The protein below binds the small molecule below.
Small molecule (SMILES): CC(=O)N[C@@H]1[C@@H](O)[C@H](O)[C@@H](CO)O[C@H]1O

Binding-site contacts:
Ligand atom N2 contacts residue ASN7 of chain 2.B at 3.0 Å (h-bond).
Ligand atom C4 contacts residue ASN7 of chain 2.B at 4.3 Å.
Ligand atom O5 contacts residue ASN7 of chain 2.B at 2.4 Å (h-bond).
Ligand atom C3 contacts residue ASN7 of chain 2.B at 3.9 Å.
Ligand atom O7 contacts residue ASN7 of chain 2.B at 3.0 Å (h-bond).
Ligand atom C7 contacts residue ASN7 of chain 2.B at 3.3 Å.
Ligand atom C5 contacts residue ASN7 of chain 2.B at 3.7 Å.
Ligand atom C1 contacts residue ASN7 of chain 2.B at 1.5 Å.
Ligand atom C6 contacts residue ALA5 of chain 2.B at 4.4 Å (hydrophobic).
Ligand atom O5 contacts residue ALA5 of chain 2.B at 4.0 Å.
Ligand atom C2 contacts residue ASN7 of chain 2.B at 2.5 Å.

Sequence of chain 2.B:
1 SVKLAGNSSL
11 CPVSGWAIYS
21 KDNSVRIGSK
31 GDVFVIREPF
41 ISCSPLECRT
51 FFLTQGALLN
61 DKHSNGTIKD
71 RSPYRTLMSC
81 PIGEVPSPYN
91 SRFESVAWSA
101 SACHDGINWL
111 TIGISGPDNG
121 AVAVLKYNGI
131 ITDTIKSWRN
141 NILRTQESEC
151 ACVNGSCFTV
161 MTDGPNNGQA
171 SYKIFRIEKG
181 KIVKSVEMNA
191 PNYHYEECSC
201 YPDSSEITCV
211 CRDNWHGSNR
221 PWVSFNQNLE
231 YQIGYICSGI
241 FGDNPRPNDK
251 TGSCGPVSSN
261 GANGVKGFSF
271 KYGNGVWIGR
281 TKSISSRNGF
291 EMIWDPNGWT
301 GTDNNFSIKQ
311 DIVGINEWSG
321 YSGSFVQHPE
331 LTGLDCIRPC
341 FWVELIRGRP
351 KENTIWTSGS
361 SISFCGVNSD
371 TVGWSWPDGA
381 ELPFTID